Sequence of chain 1.E:
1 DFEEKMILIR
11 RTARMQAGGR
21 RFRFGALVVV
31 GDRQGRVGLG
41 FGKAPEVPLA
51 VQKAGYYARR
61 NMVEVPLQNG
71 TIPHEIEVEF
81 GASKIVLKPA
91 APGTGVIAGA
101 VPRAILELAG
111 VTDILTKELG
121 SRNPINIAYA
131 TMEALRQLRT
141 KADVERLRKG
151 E

Binding-site contacts:
Ligand atom O61 contacts residue GLU79 of chain 1.E at 4.2 Å.

This protein binds this small molecule.
Small molecule (SMILES): NC[C@@H]1O[C@H](O[C@H]2[C@@H](O)[C@H](O[C@@H]3[C@@H](O)[C@H](N)C[C@H](N)[C@H]3O[C@H]3O[C@H](CO)[C@@H](O)[C@H](O)[C@H]3N)O[C@@H]2CO)[C@H](N)[C@@H](O)[C@@H]1O